The protein below binds the small molecule below.
Small molecule (SMILES): CC(=O)N[C@H]1[C@H](O[C@H]2[C@H](O)[C@@H](NC(C)=O)CO[C@@H]2CO)O[C@H](CO)[C@@H](O)[C@@H]1O

Sequence of chain 1.A:
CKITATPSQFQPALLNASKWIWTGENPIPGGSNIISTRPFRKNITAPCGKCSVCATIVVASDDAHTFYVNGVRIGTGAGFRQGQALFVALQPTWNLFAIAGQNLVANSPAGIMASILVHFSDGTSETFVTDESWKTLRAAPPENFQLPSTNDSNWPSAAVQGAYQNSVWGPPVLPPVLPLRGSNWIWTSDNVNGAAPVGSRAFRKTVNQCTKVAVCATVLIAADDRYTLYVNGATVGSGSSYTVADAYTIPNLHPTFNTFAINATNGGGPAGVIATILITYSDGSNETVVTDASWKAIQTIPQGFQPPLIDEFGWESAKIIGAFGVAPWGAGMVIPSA

Binding-site contacts:
Ligand atom C5 contacts residue SER235 of chain 1.A at 3.5 Å.
Ligand atom C1 contacts residue SER235 of chain 1.A at 3.8 Å.
Ligand atom C5 contacts residue ASN298 of chain 1.A at 3.7 Å.
Ligand atom C1 contacts residue THR300 of chain 1.A at 4.3 Å.
Ligand atom O6 contacts residue THR300 of chain 1.A at 4.1 Å.
Ligand atom C3 contacts residue ASN298 of chain 1.A at 3.8 Å.
Ligand atom C8 contacts residue PHE340 of chain 1.A at 3.9 Å (hydrophobic).
Ligand atom O7 contacts residue ILE336 of chain 1.A at 4.0 Å.
Ligand atom O7 contacts residue ASN298 of chain 1.A at 3.8 Å.
Ligand atom C4 contacts residue ASN298 of chain 1.A at 4.3 Å.
Ligand atom O5 contacts residue THR300 of chain 1.A at 3.5 Å (h-bond).
Ligand atom N2 contacts residue ASN298 of chain 1.A at 2.9 Å (h-bond).
Ligand atom O5 contacts residue SER235 of chain 1.A at 3.6 Å.
Ligand atom O5 contacts residue ASN298 of chain 1.A at 2.4 Å (h-bond).
Ligand atom O6 contacts residue ARG261 of chain 1.A at 4.2 Å.
Ligand atom C7 contacts residue ASN298 of chain 1.A at 3.5 Å.
Ligand atom O7 contacts residue SER235 of chain 1.A at 4.4 Å.
Ligand atom C6 contacts residue SER235 of chain 1.A at 4.3 Å.
Ligand atom C6 contacts residue THR300 of chain 1.A at 3.6 Å.
Ligand atom C8 contacts residue ILE336 of chain 1.A at 3.7 Å (hydrophobic).
Ligand atom C5 contacts residue THR300 of chain 1.A at 3.7 Å.
Ligand atom C1 contacts residue ASN298 of chain 1.A at 1.4 Å.
Ligand atom C7 contacts residue ILE336 of chain 1.A at 4.4 Å (hydrophobic).
Ligand atom C2 contacts residue ASN298 of chain 1.A at 2.5 Å.